Sequence of chain 1.F:
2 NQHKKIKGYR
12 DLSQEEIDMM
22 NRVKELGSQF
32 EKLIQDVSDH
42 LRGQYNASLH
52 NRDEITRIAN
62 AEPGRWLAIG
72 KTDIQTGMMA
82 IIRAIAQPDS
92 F

Binding-site contacts:
Ligand atom O2P contacts residue MET80 of chain 1.F at 3.1 Å.
Ligand atom O5' contacts residue 3AM1 of chain 1.SA at 1.6 Å.
Ligand atom N7 contacts residue TYR10 of chain 1.E at 2.9 Å.
Ligand atom O3P contacts residue 3AM1 of chain 1.SA at 2.5 Å (h-bond).
Ligand atom N2 contacts residue ARG11 of chain 1.E at 2.9 Å (salt-bridge).
Ligand atom O4' contacts residue ILE83 of chain 1.E at 3.3 Å.
Ligand atom O2' contacts residue PRO89 of chain 1.E at 3.2 Å.
Ligand atom C2 contacts residue TYR10 of chain 1.E at 3.5 Å (hydrophobic).
Ligand atom O3P contacts residue LYS25 of chain 1.F at 3.1 Å (salt-bridge).
Ligand atom N2 contacts residue TYR10 of chain 1.E at 3.1 Å.
Ligand atom C8 contacts residue TYR10 of chain 1.E at 3.2 Å (hydrophobic).
Ligand atom N3 contacts residue ALA87 of chain 1.E at 3.3 Å.
Ligand atom N2 contacts residue PRO89 of chain 1.E at 3.3 Å.
Ligand atom O2P contacts residue 3AM1 of chain 1.SA at 2.5 Å (h-bond).
Ligand atom C4 contacts residue TYR10 of chain 1.E at 3.2 Å (hydrophobic).
Ligand atom O6 contacts residue GLN3 of chain 1.F at 3.5 Å (h-bond).
Ligand atom C2' contacts residue TYR10 of chain 1.E at 3.0 Å (hydrophobic).
Ligand atom C3' contacts residue TYR10 of chain 1.E at 3.1 Å (hydrophobic).
Ligand atom N9 contacts residue ALA87 of chain 1.E at 3.5 Å.
Ligand atom N9 contacts residue TYR10 of chain 1.E at 3.4 Å.
Ligand atom P contacts residue 3AM1 of chain 1.SA at 1.6 Å.
Ligand atom O5' contacts residue ILE83 of chain 1.E at 3.4 Å.
Ligand atom N1 contacts residue TYR10 of chain 1.E at 3.3 Å.
Ligand atom O2P contacts residue ILE83 of chain 1.F at 3.5 Å.
Ligand atom C5 contacts residue TYR10 of chain 1.E at 2.9 Å (hydrophobic).
Ligand atom O3P contacts residue TYR10 of chain 1.E at 2.8 Å (h-bond).
Ligand atom C2 contacts residue ARG11 of chain 1.E at 3.4 Å.
Ligand atom C4 contacts residue ALA87 of chain 1.E at 3.3 Å (hydrophobic).
Ligand atom N2 contacts residue GLY9 of chain 1.E at 3.4 Å (h-bond).
Ligand atom C3' contacts residue 3AM1 of chain 1.SA at 3.1 Å.
Ligand atom N1 contacts residue ARG11 of chain 1.E at 3.0 Å (salt-bridge).
Ligand atom P contacts residue TYR10 of chain 1.E at 3.5 Å.
Ligand atom O6 contacts residue LEU13 of chain 1.E at 3.2 Å.
Ligand atom C6 contacts residue TYR10 of chain 1.E at 2.9 Å (hydrophobic).
Ligand atom C6 contacts residue LEU13 of chain 1.E at 3.4 Å (hydrophobic).
Ligand atom C5' contacts residue 3AM1 of chain 1.SA at 2.6 Å.
Ligand atom O3' contacts residue 3AM1 of chain 1.SA at 2.4 Å (h-bond).
Ligand atom N2 contacts residue ALA87 of chain 1.E at 3.4 Å (h-bond).
Ligand atom O6 contacts residue TYR10 of chain 1.E at 3.4 Å.
Ligand atom O6 contacts residue ARG11 of chain 1.E at 3.5 Å (salt-bridge).

Sequence of chain 1.E:
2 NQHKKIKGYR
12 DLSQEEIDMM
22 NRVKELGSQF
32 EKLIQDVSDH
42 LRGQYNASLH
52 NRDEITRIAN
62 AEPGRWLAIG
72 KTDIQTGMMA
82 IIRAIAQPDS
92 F

A protein and the small-molecule ligand that binds it are described below.
Small molecule (SMILES): Nc1nc2c(ncn2[C@@H]2O[C@H](CO)[C@@H](OP(=O)(O)O)[C@H]2O)c(=O)[nH]1